A small-molecule ligand and the protein it binds are described below.
Small molecule (SMILES): C[N+]1([O-])CCC([Si](C)(C)c2ccccc2)CC1

Binding-site contacts:
Ligand atom C1 contacts residue PHE37 of chain 2.G at 4.1 Å (hydrophobic).
Ligand atom N1 contacts residue TRP101 of chain 2.H at 4.3 Å.
Ligand atom C7 contacts residue ALA34 of chain 2.H at 3.8 Å (hydrophobic).
Ligand atom C5 contacts residue GLY96 of chain 2.G at 3.5 Å.
Ligand atom C12 contacts residue PHE37 of chain 2.G at 4.2 Å (hydrophobic).
Ligand atom C6 contacts residue TRP94 of chain 2.G at 3.7 Å (hydrophobic).
Ligand atom C13 contacts residue TYR101 of chain 2.G at 4.3 Å (hydrophobic).
Ligand atom C4 contacts residue GLY96 of chain 2.G at 4.0 Å.
Ligand atom O1 contacts residue TRP101 of chain 2.H at 3.9 Å.
Ligand atom C1 contacts residue TRP94 of chain 2.G at 3.7 Å (hydrophobic).
Ligand atom O1 contacts residue TYR51 of chain 2.H at 3.8 Å.
Ligand atom C9 contacts residue TRP101 of chain 2.H at 4.3 Å (hydrophobic).
Ligand atom C8 contacts residue ASN36 of chain 2.H at 4.2 Å.
Ligand atom C3 contacts residue LEU99 of chain 2.H at 4.1 Å (hydrophobic).
Ligand atom C3 contacts residue PHE37 of chain 2.G at 4.2 Å (hydrophobic).
Ligand atom C13 contacts residue GLY96 of chain 2.G at 3.0 Å.
Ligand atom C4 contacts residue LEU99 of chain 2.H at 4.0 Å (hydrophobic).
Ligand atom C5 contacts residue TRP94 of chain 2.G at 3.9 Å (hydrophobic).
Ligand atom C11 contacts residue TRP101 of chain 2.H at 3.5 Å (hydrophobic).
Ligand atom C2 contacts residue ASN39 of chain 2.G at 3.5 Å.
Ligand atom C14 contacts residue TRP101 of chain 2.H at 4.1 Å (hydrophobic).
Ligand atom O1 contacts residue TYR101 of chain 2.G at 3.5 Å (h-bond).
Ligand atom C3 contacts residue ASN39 of chain 2.G at 4.4 Å.
Ligand atom C1 contacts residue GLY96 of chain 2.G at 3.8 Å.
Ligand atom C5 contacts residue LEU99 of chain 2.H at 4.2 Å (hydrophobic).
Ligand atom C2 contacts residue GLY104 of chain 2.H at 3.8 Å.
Ligand atom C3 contacts residue GLY104 of chain 2.H at 3.5 Å.
Ligand atom C1 contacts residue ASN39 of chain 2.G at 3.5 Å.
Ligand atom C2 contacts residue LEU99 of chain 2.H at 4.3 Å (hydrophobic).
Ligand atom C7 contacts residue LEU100 of chain 2.H at 4.3 Å (hydrophobic).
Ligand atom C10 contacts residue TRP101 of chain 2.H at 3.6 Å (hydrophobic).
Ligand atom C6 contacts residue GLN95 of chain 2.G at 3.7 Å.
Ligand atom C7 contacts residue ASN36 of chain 2.H at 4.3 Å.
Ligand atom C12 contacts residue GLY96 of chain 2.G at 3.2 Å.
Ligand atom C8 contacts residue TYR101 of chain 2.G at 3.9 Å (hydrophobic).
Ligand atom C1 contacts residue GLN95 of chain 2.G at 4.3 Å.
Ligand atom C7 contacts residue LEU99 of chain 2.H at 3.5 Å (hydrophobic).
Ligand atom C6 contacts residue GLY96 of chain 2.G at 3.4 Å.
Ligand atom C2 contacts residue PHE37 of chain 2.G at 4.2 Å (hydrophobic).
Ligand atom C8 contacts residue TYR51 of chain 2.H at 4.0 Å (hydrophobic).

Sequence of chain 2.H:
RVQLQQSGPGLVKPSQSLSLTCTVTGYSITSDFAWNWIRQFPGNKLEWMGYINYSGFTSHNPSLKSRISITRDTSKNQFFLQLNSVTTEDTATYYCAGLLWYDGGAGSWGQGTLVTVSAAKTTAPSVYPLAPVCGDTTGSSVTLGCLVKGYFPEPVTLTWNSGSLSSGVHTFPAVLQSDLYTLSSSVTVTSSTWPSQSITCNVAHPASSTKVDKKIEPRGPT

Sequence of chain 2.G:
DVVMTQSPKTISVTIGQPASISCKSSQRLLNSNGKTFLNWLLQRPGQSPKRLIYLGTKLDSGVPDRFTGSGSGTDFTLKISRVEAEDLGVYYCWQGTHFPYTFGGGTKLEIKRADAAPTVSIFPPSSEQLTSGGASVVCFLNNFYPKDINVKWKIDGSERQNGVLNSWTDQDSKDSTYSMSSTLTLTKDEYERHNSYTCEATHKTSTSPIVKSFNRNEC